Sequence of chain 25.E:
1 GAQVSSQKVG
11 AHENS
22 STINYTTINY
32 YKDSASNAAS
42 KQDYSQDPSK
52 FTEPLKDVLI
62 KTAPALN

Binding-site contacts:
Ligand atom CG2 contacts residue VAL4 of chain 25.E at 3.4 Å (hydrophobic).
Ligand atom C contacts residue VAL4 of chain 25.E at 3.5 Å (hydrophobic).
Ligand atom OE1 contacts residue VAL4 of chain 25.E at 3.3 Å (h-bond).
Ligand atom N contacts residue ALA2 of chain 25.E at 2.8 Å (h-bond).
Ligand atom CB contacts residue ALA2 of chain 25.E at 4.0 Å (hydrophobic).
Ligand atom N contacts residue VAL4 of chain 25.E at 4.1 Å.
Ligand atom CG2 contacts residue GLN3 of chain 25.E at 3.9 Å.
Ligand atom O contacts residue VAL4 of chain 25.E at 4.4 Å.
Ligand atom CB contacts residue VAL4 of chain 25.E at 4.2 Å (hydrophobic).
Ligand atom OG contacts residue GLN3 of chain 25.E at 3.3 Å (h-bond).
Ligand atom O contacts residue GLN3 of chain 25.E at 3.0 Å (h-bond).
Ligand atom O contacts residue VAL4 of chain 25.E at 4.2 Å.
Ligand atom C contacts residue GLN3 of chain 25.E at 3.8 Å.
Ligand atom C contacts residue ALA2 of chain 25.E at 3.6 Å (hydrophobic).
Ligand atom CA contacts residue ALA2 of chain 25.E at 3.8 Å (hydrophobic).
Ligand atom CB contacts residue VAL4 of chain 25.E at 4.0 Å (hydrophobic).
Ligand atom CA contacts residue VAL4 of chain 25.E at 3.5 Å (hydrophobic).
Ligand atom C contacts residue ALA2 of chain 25.E at 4.2 Å (hydrophobic).
Ligand atom CA contacts residue VAL4 of chain 25.E at 4.0 Å (hydrophobic).
Ligand atom CG2 contacts residue SER5 of chain 25.E at 3.2 Å.
Ligand atom N contacts residue VAL4 of chain 25.E at 3.0 Å (h-bond).
Ligand atom N contacts residue GLN3 of chain 25.E at 4.5 Å.
Ligand atom CD contacts residue VAL4 of chain 25.E at 3.8 Å (hydrophobic).
Ligand atom CB contacts residue GLN3 of chain 25.E at 3.6 Å.
Ligand atom OE2 contacts residue VAL4 of chain 25.E at 3.6 Å.
Ligand atom C contacts residue VAL4 of chain 25.E at 4.5 Å (hydrophobic).
Ligand atom N contacts residue ALA2 of chain 25.E at 4.3 Å.
Ligand atom CB contacts residue GLN3 of chain 25.E at 4.1 Å.
Ligand atom CG1 contacts residue GLN3 of chain 25.E at 3.0 Å.
Ligand atom C contacts residue VAL4 of chain 25.E at 4.4 Å (hydrophobic).
Ligand atom CB contacts residue ALA2 of chain 25.E at 3.5 Å (hydrophobic).
Ligand atom CA contacts residue GLN3 of chain 25.E at 4.3 Å.
Ligand atom CA contacts residue ALA2 of chain 25.E at 3.4 Å (hydrophobic).
Ligand atom CG2 contacts residue ALA2 of chain 25.E at 4.3 Å (hydrophobic).

A protein and the small-molecule ligand that binds it are described below.
Small molecule (SMILES): CC[C@H](C)[C@H](N)C(=O)N[C@@H](CO)C(=O)N[C@@H](CCC(=O)O)C(=O)N[C@H](C=O)C(C)C